The protein below binds the small molecule below.
Small molecule (SMILES): O=C(CO)[C@@H](O)[C@H](O)COP(=O)(O)O

Sequence of chain 1.A:
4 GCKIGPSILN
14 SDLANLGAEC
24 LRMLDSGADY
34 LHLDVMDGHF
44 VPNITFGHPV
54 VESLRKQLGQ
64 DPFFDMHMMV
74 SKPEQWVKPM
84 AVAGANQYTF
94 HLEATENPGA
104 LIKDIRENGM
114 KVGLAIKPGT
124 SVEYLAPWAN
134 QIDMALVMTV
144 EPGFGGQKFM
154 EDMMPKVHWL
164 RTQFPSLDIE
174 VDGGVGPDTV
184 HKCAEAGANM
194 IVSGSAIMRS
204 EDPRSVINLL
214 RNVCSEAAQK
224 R

Binding-site contacts:
Ligand atom O10 contacts residue GLY176 of chain 1.A at 3.6 Å.
Ligand atom P9 contacts residue GLY197 of chain 1.A at 3.8 Å.
Ligand atom C5 contacts residue FE21 of chain 1.C at 3.1 Å.
Ligand atom O13 contacts residue ASP175 of chain 1.A at 2.7 Å (salt-bridge).
Ligand atom O11 contacts residue SER198 of chain 1.A at 3.7 Å.
Ligand atom O1 contacts residue PHE147 of chain 1.A at 3.8 Å.
Ligand atom O4 contacts residue ASP175 of chain 1.A at 3.2 Å (salt-bridge).
Ligand atom C5 contacts residue ASP175 of chain 1.A at 2.9 Å.
Ligand atom C2 contacts residue GLY146 of chain 1.A at 3.8 Å.
Ligand atom C6 contacts residue LEU12 of chain 1.A at 3.7 Å (hydrophobic).
Ligand atom O14 contacts residue ASP37 of chain 1.A at 3.4 Å (salt-bridge).
Ligand atom O11 contacts residue GLY197 of chain 1.A at 2.8 Å (h-bond).
Ligand atom O1 contacts residue PRO145 of chain 1.A at 3.3 Å.
Ligand atom C5 contacts residue ASP37 of chain 1.A at 3.9 Å.
Ligand atom O13 contacts residue HIS35 of chain 1.A at 3.4 Å (h-bond).
Ligand atom C3 contacts residue FE21 of chain 1.C at 3.0 Å.
Ligand atom O10 contacts residue GLY149 of chain 1.A at 3.6 Å.
Ligand atom O13 contacts residue FE21 of chain 1.C at 2.3 Å.
Ligand atom P9 contacts residue SER198 of chain 1.A at 3.9 Å.
Ligand atom O13 contacts residue SER10 of chain 1.A at 3.6 Å (h-bond).
Ligand atom O13 contacts residue ASP37 of chain 1.A at 3.0 Å (salt-bridge).
Ligand atom O4 contacts residue FE21 of chain 1.C at 2.2 Å.
Ligand atom P9 contacts residue GLY177 of chain 1.A at 3.7 Å.
Ligand atom O4 contacts residue ASP37 of chain 1.A at 3.0 Å (salt-bridge).
Ligand atom O1 contacts residue MET72 of chain 1.A at 3.3 Å (h-bond).
Ligand atom O14 contacts residue SER10 of chain 1.A at 2.8 Å (h-bond).
Ligand atom O1 contacts residue GLY146 of chain 1.A at 2.7 Å (h-bond).
Ligand atom C3 contacts residue ASP37 of chain 1.A at 3.6 Å.
Ligand atom C2 contacts residue PHE147 of chain 1.A at 3.5 Å (hydrophobic).
Ligand atom O14 contacts residue LEU12 of chain 1.A at 3.5 Å.
Ligand atom C3 contacts residue ASP175 of chain 1.A at 3.6 Å.
Ligand atom O12 contacts residue GLY149 of chain 1.A at 3.1 Å (h-bond).
Ligand atom O1 contacts residue MET39 of chain 1.A at 3.7 Å.
Ligand atom O12 contacts residue SER198 of chain 1.A at 3.0 Å (h-bond).
Ligand atom O10 contacts residue GLY177 of chain 1.A at 2.7 Å (h-bond).
Ligand atom O4 contacts residue HIS70 of chain 1.A at 3.1 Å (h-bond).
Ligand atom O11 contacts residue GLY177 of chain 1.A at 3.7 Å.
Ligand atom O11 contacts residue SER196 of chain 1.A at 3.8 Å.
Ligand atom O4 contacts residue MET72 of chain 1.A at 3.5 Å.
Ligand atom O12 contacts residue GLY197 of chain 1.A at 3.8 Å.